Binding-site contacts:
Ligand atom O6 contacts residue GLU46 of chain 5.B at 3.8 Å.
Ligand atom C7 contacts residue ASN75 of chain 5.A at 2.8 Å.
Ligand atom C8 contacts residue PHE98 of chain 5.A at 3.6 Å (hydrophobic).
Ligand atom N2 contacts residue ASN75 of chain 5.A at 3.0 Å (h-bond).
Ligand atom O4 contacts residue NAG1 of chain 5.N at 1.6 Å.
Ligand atom O6 contacts residue THR48 of chain 5.B at 4.0 Å.
Ligand atom C2 contacts residue NAG1 of chain 5.N at 4.1 Å.
Ligand atom O6 contacts residue ASN75 of chain 5.A at 3.8 Å.
Ligand atom C6 contacts residue NAG1 of chain 5.N at 3.4 Å.
Ligand atom C4 contacts residue ASN75 of chain 5.A at 4.0 Å.
Ligand atom C3 contacts residue NAG1 of chain 5.N at 3.3 Å.
Ligand atom C6 contacts residue ASN75 of chain 5.A at 3.8 Å.
Ligand atom C1 contacts residue ASN75 of chain 5.A at 1.3 Å.
Ligand atom C2 contacts residue ASN75 of chain 5.A at 2.6 Å.
Ligand atom C3 contacts residue ASN75 of chain 5.A at 3.5 Å.
Ligand atom O7 contacts residue MET126 of chain 5.A at 3.1 Å.
Ligand atom O5 contacts residue ASN75 of chain 5.A at 2.1 Å (h-bond).
Ligand atom C5 contacts residue ASN75 of chain 5.A at 3.2 Å.
Ligand atom O3 contacts residue NAG1 of chain 5.N at 2.4 Å (h-bond).
Ligand atom O6 contacts residue NAG1 of chain 5.N at 4.1 Å.
Ligand atom C5 contacts residue NAG1 of chain 5.N at 3.7 Å.
Ligand atom C6 contacts residue THR48 of chain 5.B at 4.4 Å.
Ligand atom C6 contacts residue CYS45 of chain 5.B at 4.4 Å (hydrophobic).
Ligand atom C8 contacts residue ASN75 of chain 5.A at 3.0 Å.
Ligand atom C8 contacts residue MET126 of chain 5.A at 3.7 Å (hydrophobic).
Ligand atom O7 contacts residue ASN75 of chain 5.A at 3.2 Å (h-bond).
Ligand atom C7 contacts residue MET126 of chain 5.A at 3.8 Å (hydrophobic).
Ligand atom O6 contacts residue CYS45 of chain 5.B at 3.4 Å (h-bond).
Ligand atom O5 contacts residue THR48 of chain 5.B at 4.0 Å.
Ligand atom C4 contacts residue NAG1 of chain 5.N at 2.9 Å.

Sequence of chain 5.A:
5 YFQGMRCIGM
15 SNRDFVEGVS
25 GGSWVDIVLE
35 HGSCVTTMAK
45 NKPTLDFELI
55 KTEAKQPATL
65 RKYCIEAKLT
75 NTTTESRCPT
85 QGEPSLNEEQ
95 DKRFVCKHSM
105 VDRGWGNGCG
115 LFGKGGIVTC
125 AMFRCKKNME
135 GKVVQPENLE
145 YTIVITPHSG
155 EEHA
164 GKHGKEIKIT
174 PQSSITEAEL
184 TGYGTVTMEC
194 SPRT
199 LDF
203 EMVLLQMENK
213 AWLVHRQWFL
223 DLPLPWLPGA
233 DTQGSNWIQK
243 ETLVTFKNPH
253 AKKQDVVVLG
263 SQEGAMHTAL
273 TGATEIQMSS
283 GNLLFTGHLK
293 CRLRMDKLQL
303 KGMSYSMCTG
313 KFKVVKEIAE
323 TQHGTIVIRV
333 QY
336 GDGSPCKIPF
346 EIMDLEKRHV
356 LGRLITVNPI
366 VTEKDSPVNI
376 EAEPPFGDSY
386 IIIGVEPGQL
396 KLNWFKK

Sequence of chain 5.B:
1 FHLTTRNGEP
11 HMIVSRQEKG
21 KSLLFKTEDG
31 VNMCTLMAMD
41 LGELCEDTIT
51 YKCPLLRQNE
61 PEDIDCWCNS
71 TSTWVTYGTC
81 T

The small molecule below binds the protein below.
Small molecule (SMILES): CC(=O)N[C@@H]1[C@@H](O)[C@H](O)[C@@H](CO)O[C@H]1O